Binding-site contacts:
Ligand atom N contacts residue LEU62 of chain 1.A at 3.7 Å.
Ligand atom SD contacts residue CYS272 of chain 1.A at 3.9 Å.
Ligand atom CA contacts residue ASP105 of chain 1.A at 3.9 Å.
Ligand atom N contacts residue PHE66 of chain 1.A at 4.5 Å.
Ligand atom CA contacts residue GLU146 of chain 1.A at 3.7 Å.
Ligand atom OXT contacts residue GLY23 of chain 1.A at 3.0 Å (h-bond).
Ligand atom CG contacts residue CYS272 of chain 1.A at 4.3 Å (hydrophobic).
Ligand atom C contacts residue GLY23 of chain 1.A at 3.9 Å.
Ligand atom SD contacts residue ASN206 of chain 1.A at 4.5 Å.
Ligand atom CB contacts residue PHE66 of chain 1.A at 3.9 Å (hydrophobic).
Ligand atom SD contacts residue CYS273 of chain 1.A at 4.2 Å.
Ligand atom CG contacts residue CYS273 of chain 1.A at 4.4 Å (hydrophobic).
Ligand atom O contacts residue GLY20 of chain 1.A at 4.4 Å.
Ligand atom CB contacts residue CYS272 of chain 1.A at 3.8 Å (hydrophobic).
Ligand atom SD contacts residue CYS207 of chain 1.A at 4.1 Å.
Ligand atom N contacts residue GLU146 of chain 1.A at 2.7 Å (salt-bridge).
Ligand atom C contacts residue TYR22 of chain 1.A at 3.8 Å (hydrophobic).
Ligand atom CB contacts residue GLU146 of chain 1.A at 3.7 Å.
Ligand atom CG contacts residue THR147 of chain 1.A at 4.4 Å.
Ligand atom O contacts residue TYR22 of chain 1.A at 2.9 Å (h-bond).
Ligand atom CG contacts residue PHE66 of chain 1.A at 3.8 Å (hydrophobic).
Ligand atom O contacts residue GLY23 of chain 1.A at 3.9 Å.
Ligand atom CA contacts residue PHE66 of chain 1.A at 4.1 Å (hydrophobic).
Ligand atom O contacts residue ALA21 of chain 1.A at 3.6 Å.
Ligand atom CG contacts residue CD1 of chain 1.C at 3.5 Å.
Ligand atom SD contacts residue PHE66 of chain 1.A at 3.6 Å.
Ligand atom SD contacts residue CD1 of chain 1.C at 2.6 Å.
Ligand atom SD contacts residue THR147 of chain 1.A at 3.2 Å (h-bond).
Ligand atom OXT contacts residue TYR22 of chain 1.A at 3.9 Å.
Ligand atom CB contacts residue CD1 of chain 1.C at 4.0 Å.
Ligand atom N contacts residue ASP105 of chain 1.A at 3.0 Å (salt-bridge).

Sequence of chain 1.A:
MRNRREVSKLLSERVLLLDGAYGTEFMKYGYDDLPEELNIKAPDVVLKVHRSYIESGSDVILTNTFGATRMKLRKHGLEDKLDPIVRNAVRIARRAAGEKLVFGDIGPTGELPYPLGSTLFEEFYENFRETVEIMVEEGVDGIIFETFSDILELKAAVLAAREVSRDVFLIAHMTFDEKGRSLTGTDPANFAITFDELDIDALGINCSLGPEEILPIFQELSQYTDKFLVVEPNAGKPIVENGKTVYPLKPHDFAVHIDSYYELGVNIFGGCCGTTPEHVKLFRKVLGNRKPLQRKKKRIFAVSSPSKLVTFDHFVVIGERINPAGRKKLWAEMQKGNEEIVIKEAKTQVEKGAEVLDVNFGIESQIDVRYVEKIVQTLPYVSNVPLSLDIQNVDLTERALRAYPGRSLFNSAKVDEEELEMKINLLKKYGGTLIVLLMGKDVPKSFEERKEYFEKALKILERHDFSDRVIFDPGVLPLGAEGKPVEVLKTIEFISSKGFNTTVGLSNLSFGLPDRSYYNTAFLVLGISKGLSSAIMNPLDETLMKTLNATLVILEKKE

A small-molecule ligand and the protein it binds are described below.
Small molecule (SMILES): N[C@@H](CCS)C(=O)O